Binding-site contacts:
Ligand atom N14 contacts residue TYR106 of chain 1.A at 3.5 Å (h-bond).
Ligand atom S1 contacts residue ALA232 of chain 1.A at 3.5 Å (h-bond).
Ligand atom C13 contacts residue GLY261 of chain 1.A at 3.8 Å.
Ligand atom O16 contacts residue GLY229 of chain 1.A at 3.2 Å.
Ligand atom C8 contacts residue MET260 of chain 1.A at 3.8 Å (hydrophobic).
Ligand atom N12 contacts residue VAL233 of chain 1.A at 3.8 Å.
Ligand atom N3 contacts residue TYR106 of chain 1.A at 3.7 Å.
Ligand atom C8 contacts residue TYR106 of chain 1.A at 3.7 Å (hydrophobic).
Ligand atom C4 contacts residue TYR106 of chain 1.A at 3.4 Å (hydrophobic).
Ligand atom C25 contacts residue GLY261 of chain 1.A at 3.6 Å.
Ligand atom C6 contacts residue GLY230 of chain 1.A at 3.8 Å.
Ligand atom N15 contacts residue ALA232 of chain 1.A at 2.8 Å (h-bond).
Ligand atom O16 contacts residue CYS158 of chain 1.A at 3.5 Å.
Ligand atom N12 contacts residue LEU231 of chain 1.A at 2.8 Å (h-bond).
Ligand atom C13 contacts residue MET260 of chain 1.A at 3.8 Å (hydrophobic).
Ligand atom N12 contacts residue MET260 of chain 1.A at 3.6 Å (h-bond).
Ligand atom C8 contacts residue LEU231 of chain 1.A at 3.6 Å (hydrophobic).
Ligand atom C12 contacts residue TYR106 of chain 1.A at 3.2 Å (hydrophobic).
Ligand atom C11 contacts residue TYR106 of chain 1.A at 3.3 Å (hydrophobic).
Ligand atom O16 contacts residue ASP156 of chain 1.A at 3.7 Å.
Ligand atom C2 contacts residue ASP156 of chain 1.A at 3.5 Å.
Ligand atom O16 contacts residue GLY230 of chain 1.A at 2.7 Å (h-bond).
Ligand atom O16 contacts residue GLN203 of chain 1.A at 2.9 Å (h-bond).
Ligand atom C6 contacts residue CYS158 of chain 1.A at 3.6 Å (hydrophobic).
Ligand atom S1 contacts residue TYR106 of chain 1.A at 3.2 Å (h-bond).
Ligand atom C25 contacts residue ALA232 of chain 1.A at 3.7 Å (hydrophobic).
Ligand atom C2 contacts residue MET260 of chain 1.A at 3.7 Å (hydrophobic).
Ligand atom C7 contacts residue CYS158 of chain 1.A at 3.6 Å (hydrophobic).
Ligand atom N15 contacts residue TYR106 of chain 1.A at 3.8 Å.
Ligand atom C131 contacts residue TYR106 of chain 1.A at 3.4 Å (hydrophobic).
Ligand atom C13 contacts residue ALA232 of chain 1.A at 3.7 Å (hydrophobic).
Ligand atom C13 contacts residue TYR106 of chain 1.A at 3.4 Å (hydrophobic).
Ligand atom C9 contacts residue TYR106 of chain 1.A at 3.5 Å (hydrophobic).
Ligand atom N14 contacts residue GLY261 of chain 1.A at 3.7 Å.
Ligand atom N3 contacts residue MET260 of chain 1.A at 3.4 Å.
Ligand atom C14 contacts residue TYR106 of chain 1.A at 3.5 Å (hydrophobic).
Ligand atom N1 contacts residue ASP156 of chain 1.A at 2.8 Å (salt-bridge).
Ligand atom C6 contacts residue ASP156 of chain 1.A at 3.7 Å.
Ligand atom C10 contacts residue TYR106 of chain 1.A at 3.5 Å (hydrophobic).
Ligand atom N12 contacts residue ALA232 of chain 1.A at 3.7 Å.

Sequence of chain 1.A:
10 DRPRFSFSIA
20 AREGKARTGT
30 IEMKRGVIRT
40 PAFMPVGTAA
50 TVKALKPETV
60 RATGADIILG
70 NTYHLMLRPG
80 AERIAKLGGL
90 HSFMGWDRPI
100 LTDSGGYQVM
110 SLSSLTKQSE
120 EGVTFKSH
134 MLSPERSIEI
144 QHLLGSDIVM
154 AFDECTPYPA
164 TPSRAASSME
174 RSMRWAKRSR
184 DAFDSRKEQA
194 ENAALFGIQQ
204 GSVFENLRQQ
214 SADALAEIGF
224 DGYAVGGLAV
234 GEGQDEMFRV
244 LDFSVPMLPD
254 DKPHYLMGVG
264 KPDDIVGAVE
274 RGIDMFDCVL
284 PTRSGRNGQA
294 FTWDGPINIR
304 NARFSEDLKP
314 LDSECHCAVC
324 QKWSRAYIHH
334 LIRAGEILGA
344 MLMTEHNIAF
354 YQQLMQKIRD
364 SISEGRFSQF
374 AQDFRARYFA

A small-molecule ligand and the protein it binds are described below.
Small molecule (SMILES): O=c1[nH]cnc2cc3nc(NCc4cccs4)[nH]c3cc12